Binding-site contacts:
Ligand atom O1 contacts residue ILE561 of chain 1.K at 3.6 Å.
Ligand atom C1 contacts residue TRP176 of chain 1.K at 4.0 Å (hydrophobic).
Ligand atom C3 contacts residue TYR560 of chain 1.K at 3.6 Å (hydrophobic).
Ligand atom C6 contacts residue SER175 of chain 1.K at 3.4 Å.
Ligand atom C3 contacts residue ARG153 of chain 1.K at 3.9 Å.
Ligand atom C4 contacts residue TRP176 of chain 1.K at 3.8 Å (hydrophobic).
Ligand atom O2 contacts residue TYR560 of chain 1.K at 2.5 Å (h-bond).
Ligand atom O2 contacts residue CYS557 of chain 1.K at 3.8 Å.
Ligand atom O5 contacts residue 4MO1 of chain 1.UB at 2.4 Å.
Ligand atom O1 contacts residue TRP354 of chain 1.K at 4.0 Å.
Ligand atom O5 contacts residue MGD1 of chain 1.TB at 3.3 Å (h-bond).
Ligand atom C2 contacts residue TYR560 of chain 1.K at 3.2 Å (hydrophobic).
Ligand atom O5 contacts residue SER175 of chain 1.K at 2.4 Å (h-bond).
Ligand atom O1 contacts residue TYR226 of chain 1.K at 3.9 Å.
Ligand atom C6 contacts residue ILE225 of chain 1.K at 4.0 Å (hydrophobic).
Ligand atom C6 contacts residue TRP354 of chain 1.K at 3.8 Å (hydrophobic).
Ligand atom O5 contacts residue ASP174 of chain 1.K at 3.6 Å.
Ligand atom C6 contacts residue HIS144 of chain 1.K at 3.6 Å.
Ligand atom C4 contacts residue SER175 of chain 1.K at 3.9 Å.
Ligand atom C1 contacts residue HIS144 of chain 1.K at 3.7 Å.
Ligand atom O5 contacts residue HIS144 of chain 1.K at 2.6 Å (h-bond).
Ligand atom C5 contacts residue TRP176 of chain 1.K at 3.6 Å (hydrophobic).
Ligand atom O2 contacts residue TYR404 of chain 1.K at 2.7 Å (h-bond).
Ligand atom C5 contacts residue SER175 of chain 1.K at 2.6 Å.
Ligand atom C4 contacts residue HIS144 of chain 1.K at 3.9 Å.
Ligand atom O4 contacts residue PHE468 of chain 1.K at 3.6 Å.
Ligand atom O4 contacts residue SER143 of chain 1.K at 3.1 Å (h-bond).
Ligand atom C5 contacts residue ASP174 of chain 1.K at 3.7 Å.
Ligand atom O1 contacts residue CYS557 of chain 1.K at 3.8 Å.
Ligand atom C2 contacts residue TYR404 of chain 1.K at 3.4 Å (hydrophobic).
Ligand atom C5 contacts residue HIS144 of chain 1.K at 3.5 Å.
Ligand atom O5 contacts residue MGD1 of chain 1.SB at 3.0 Å (h-bond).
Ligand atom C5 contacts residue 4MO1 of chain 1.UB at 3.4 Å.
Ligand atom C4 contacts residue ASP174 of chain 1.K at 3.8 Å.
Ligand atom C1 contacts residue TYR560 of chain 1.K at 4.0 Å (hydrophobic).
Ligand atom C6 contacts residue TRP176 of chain 1.K at 3.7 Å (hydrophobic).
Ligand atom O4 contacts residue ASP174 of chain 1.K at 2.9 Å (salt-bridge).
Ligand atom C1 contacts residue TYR404 of chain 1.K at 3.6 Å (hydrophobic).
Ligand atom O1 contacts residue TYR404 of chain 1.K at 3.2 Å (h-bond).
Ligand atom O1 contacts residue ILE225 of chain 1.K at 3.5 Å.

Sequence of chain 1.K:
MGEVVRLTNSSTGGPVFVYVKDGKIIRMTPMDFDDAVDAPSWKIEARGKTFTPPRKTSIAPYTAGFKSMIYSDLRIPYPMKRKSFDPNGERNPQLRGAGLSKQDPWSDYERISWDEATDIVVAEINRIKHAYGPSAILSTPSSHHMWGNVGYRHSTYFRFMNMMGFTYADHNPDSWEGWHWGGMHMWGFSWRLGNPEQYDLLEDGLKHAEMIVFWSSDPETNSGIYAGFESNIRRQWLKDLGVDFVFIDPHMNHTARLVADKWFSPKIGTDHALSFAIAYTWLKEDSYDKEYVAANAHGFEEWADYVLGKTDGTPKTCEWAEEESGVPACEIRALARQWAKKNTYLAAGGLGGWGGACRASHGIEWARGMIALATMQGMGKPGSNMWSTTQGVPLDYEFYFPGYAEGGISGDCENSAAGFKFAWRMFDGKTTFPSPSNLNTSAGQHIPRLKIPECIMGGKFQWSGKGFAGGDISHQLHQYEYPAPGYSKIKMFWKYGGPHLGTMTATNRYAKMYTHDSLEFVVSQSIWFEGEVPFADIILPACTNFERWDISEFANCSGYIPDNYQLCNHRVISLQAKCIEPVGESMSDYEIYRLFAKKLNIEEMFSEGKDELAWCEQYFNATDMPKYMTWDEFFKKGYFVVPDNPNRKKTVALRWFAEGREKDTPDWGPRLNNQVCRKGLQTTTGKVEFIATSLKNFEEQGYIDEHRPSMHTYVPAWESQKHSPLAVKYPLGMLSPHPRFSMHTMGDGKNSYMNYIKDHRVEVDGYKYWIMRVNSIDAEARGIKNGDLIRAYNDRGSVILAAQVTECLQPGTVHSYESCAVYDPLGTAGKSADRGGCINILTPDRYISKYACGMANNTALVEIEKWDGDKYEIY

This small molecule binds to this protein.
Small molecule (SMILES): Oc1cc(O)c(O)cc1O